Sequence of chain 1.A:
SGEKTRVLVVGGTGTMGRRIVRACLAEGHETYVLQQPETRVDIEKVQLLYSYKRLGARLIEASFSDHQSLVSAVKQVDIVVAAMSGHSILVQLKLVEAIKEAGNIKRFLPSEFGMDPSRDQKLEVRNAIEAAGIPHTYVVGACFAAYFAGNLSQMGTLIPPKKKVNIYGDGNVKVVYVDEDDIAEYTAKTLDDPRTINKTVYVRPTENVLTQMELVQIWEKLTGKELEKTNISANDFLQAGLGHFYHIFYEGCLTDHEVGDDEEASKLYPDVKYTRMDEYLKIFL

Binding-site contacts:
Ligand atom O04 contacts residue GLY178 of chain 2.C at 3.6 Å.
Ligand atom C23 contacts residue GLY124 of chain 2.C at 3.9 Å.
Ligand atom C22 contacts residue ASN173 of chain 2.C at 4.0 Å.
Ligand atom C17 contacts residue NDP1 of chain 2.L at 3.2 Å.
Ligand atom C25 contacts residue NDP1 of chain 2.L at 3.6 Å.
Ligand atom O06 contacts residue GLN176 of chain 2.C at 4.0 Å.
Ligand atom O01 contacts residue HIS276 of chain 2.C at 3.5 Å.
Ligand atom O06 contacts residue ASN173 of chain 2.C at 3.7 Å.
Ligand atom O06 contacts residue MET177 of chain 2.C at 3.9 Å.
Ligand atom C18 contacts residue TYR169 of chain 2.C at 3.5 Å (hydrophobic).
Ligand atom O03 contacts residue MET125 of chain 2.C at 3.4 Å (h-bond).
Ligand atom C18 contacts residue PHE170 of chain 2.C at 4.0 Å (hydrophobic).
Ligand atom C23 contacts residue NDP1 of chain 2.L at 3.8 Å.
Ligand atom O02 contacts residue TYR169 of chain 2.C at 4.0 Å.
Ligand atom O06 contacts residue GLY178 of chain 2.C at 3.4 Å (h-bond).
Ligand atom C19 contacts residue MET125 of chain 2.C at 4.1 Å (hydrophobic).
Ligand atom C15 contacts residue NDP1 of chain 2.L at 3.1 Å.
Ligand atom C21 contacts residue NDP1 of chain 2.L at 3.3 Å.
Ligand atom C25 contacts residue GLY124 of chain 2.C at 4.1 Å.
Ligand atom C12 contacts residue TYR169 of chain 2.C at 4.0 Å (hydrophobic).
Ligand atom C25 contacts residue ILE280 of chain 2.C at 3.9 Å (hydrophobic).
Ligand atom C26 contacts residue GLY178 of chain 2.C at 3.4 Å.
Ligand atom C24 contacts residue VAL46 of chain 1.A at 3.6 Å (hydrophobic).
Ligand atom C22 contacts residue TYR169 of chain 2.C at 3.0 Å (hydrophobic).
Ligand atom O05 contacts residue MET125 of chain 2.C at 2.9 Å (h-bond).
Ligand atom C09 contacts residue NDP1 of chain 2.L at 3.2 Å.
Ligand atom O03 contacts residue GLY124 of chain 2.C at 4.0 Å.
Ligand atom O04 contacts residue VAL46 of chain 1.A at 3.3 Å.
Ligand atom O05 contacts residue GLY124 of chain 2.C at 3.3 Å.
Ligand atom C20 contacts residue VAL46 of chain 1.A at 3.6 Å (hydrophobic).
Ligand atom O02 contacts residue NDP1 of chain 2.L at 3.8 Å.
Ligand atom O06 contacts residue THR179 of chain 2.C at 3.5 Å (h-bond).
Ligand atom C13 contacts residue NDP1 of chain 2.L at 3.3 Å.
Ligand atom C25 contacts residue MET125 of chain 2.C at 3.8 Å (hydrophobic).
Ligand atom C19 contacts residue NDP1 of chain 2.L at 3.9 Å.
Ligand atom O05 contacts residue LYS144 of chain 2.C at 3.9 Å.
Ligand atom O06 contacts residue VAL46 of chain 1.A at 3.3 Å.
Ligand atom C25 contacts residue ALA164 of chain 2.C at 3.3 Å (hydrophobic).
Ligand atom C26 contacts residue MET177 of chain 2.C at 3.8 Å (hydrophobic).
Ligand atom C23 contacts residue MET125 of chain 2.C at 3.9 Å (hydrophobic).

Sequence of chain 2.C:
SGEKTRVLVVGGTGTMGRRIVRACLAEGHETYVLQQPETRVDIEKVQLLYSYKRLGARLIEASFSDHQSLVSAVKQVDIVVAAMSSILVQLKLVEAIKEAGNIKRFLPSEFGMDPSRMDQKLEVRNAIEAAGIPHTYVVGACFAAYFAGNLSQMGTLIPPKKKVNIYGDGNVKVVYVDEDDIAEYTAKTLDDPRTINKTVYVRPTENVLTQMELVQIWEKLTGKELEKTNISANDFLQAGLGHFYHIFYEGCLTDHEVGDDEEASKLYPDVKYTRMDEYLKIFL

A protein and the small-molecule ligand that binds it are described below.
Small molecule (SMILES): COc1cc(C[C@H](CO)[C@@H](CO)Cc2ccc(O)c(OC)c2)ccc1O